Sequence of chain 1.A:
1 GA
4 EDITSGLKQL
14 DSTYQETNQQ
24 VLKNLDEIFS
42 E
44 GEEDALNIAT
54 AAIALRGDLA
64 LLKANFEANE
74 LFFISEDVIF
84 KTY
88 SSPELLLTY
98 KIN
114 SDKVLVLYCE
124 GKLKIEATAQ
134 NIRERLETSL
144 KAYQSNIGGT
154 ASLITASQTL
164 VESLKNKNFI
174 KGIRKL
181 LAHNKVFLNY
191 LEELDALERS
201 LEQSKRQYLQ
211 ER

This protein binds this small molecule.
Small molecule (SMILES): C[C@H](O)[C@@H](C)O

Binding-site contacts:
Ligand atom C01 contacts residue LYS170 of chain 1.A at 4.5 Å.
Ligand atom C04 contacts residue SO41 of chain 1.C at 3.6 Å.
Ligand atom O06 contacts residue SO41 of chain 1.C at 2.6 Å (h-bond).
Ligand atom O06 contacts residue LYS170 of chain 1.A at 3.5 Å (salt-bridge).
Ligand atom C01 contacts residue SO41 of chain 1.C at 3.8 Å.
Ligand atom C05 contacts residue SO41 of chain 1.C at 4.3 Å.
Ligand atom C03 contacts residue SO41 of chain 1.C at 3.6 Å.